Sequence of chain 1.A:
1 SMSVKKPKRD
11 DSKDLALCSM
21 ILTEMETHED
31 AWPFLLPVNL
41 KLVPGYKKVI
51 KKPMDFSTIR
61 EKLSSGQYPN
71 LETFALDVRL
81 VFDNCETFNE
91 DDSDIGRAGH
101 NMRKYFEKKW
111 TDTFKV

Binding-site contacts:
Ligand atom N3 contacts residue GLU29 of chain 1.A at 2.8 Å (salt-bridge).
Ligand atom N1 contacts residue THR27 of chain 1.A at 4.0 Å.
Ligand atom C6 contacts residue HIS28 of chain 1.A at 4.0 Å.
Ligand atom C2 contacts residue GLU29 of chain 1.A at 3.2 Å.
Ligand atom C4 contacts residue HIS28 of chain 1.A at 3.7 Å.
Ligand atom O7 contacts residue HIS28 of chain 1.A at 4.2 Å.
Ligand atom N3 contacts residue HIS28 of chain 1.A at 3.7 Å.
Ligand atom C2 contacts residue HIS28 of chain 1.A at 3.8 Å.
Ligand atom N1 contacts residue HIS28 of chain 1.A at 4.0 Å.
Ligand atom C5 contacts residue GLU29 of chain 1.A at 4.2 Å.
Ligand atom C5 contacts residue HIS28 of chain 1.A at 4.2 Å.
Ligand atom O7 contacts residue TYR105 of chain 1.A at 3.0 Å (h-bond).
Ligand atom C6 contacts residue TYR105 of chain 1.A at 4.0 Å (hydrophobic).
Ligand atom C2 contacts residue THR27 of chain 1.A at 3.6 Å.
Ligand atom C4 contacts residue GLU29 of chain 1.A at 3.5 Å.
Ligand atom N1 contacts residue GLU29 of chain 1.A at 4.1 Å.
Ligand atom N3 contacts residue THR27 of chain 1.A at 4.4 Å.

A protein and the small-molecule ligand that binds it are described below.
Small molecule (SMILES): OCc1cnc[nH]1